Sequence of chain 49.E:
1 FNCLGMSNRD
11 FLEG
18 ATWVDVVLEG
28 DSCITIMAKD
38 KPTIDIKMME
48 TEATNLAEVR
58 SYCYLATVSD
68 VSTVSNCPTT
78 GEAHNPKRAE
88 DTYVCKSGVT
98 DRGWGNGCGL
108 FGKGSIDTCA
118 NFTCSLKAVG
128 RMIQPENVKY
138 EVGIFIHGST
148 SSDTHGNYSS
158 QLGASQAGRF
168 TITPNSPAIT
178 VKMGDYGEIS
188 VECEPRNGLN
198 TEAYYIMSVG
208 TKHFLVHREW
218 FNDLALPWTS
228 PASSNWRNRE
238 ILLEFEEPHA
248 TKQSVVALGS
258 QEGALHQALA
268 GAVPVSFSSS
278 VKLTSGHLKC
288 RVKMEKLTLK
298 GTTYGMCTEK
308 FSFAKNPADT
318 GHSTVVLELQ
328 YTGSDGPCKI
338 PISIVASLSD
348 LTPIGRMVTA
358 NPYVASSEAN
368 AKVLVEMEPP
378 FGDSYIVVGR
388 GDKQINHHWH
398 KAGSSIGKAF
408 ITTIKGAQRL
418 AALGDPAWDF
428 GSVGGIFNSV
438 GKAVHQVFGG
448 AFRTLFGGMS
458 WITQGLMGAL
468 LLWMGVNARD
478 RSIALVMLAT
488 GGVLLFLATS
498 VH

Sequence of chain 4.A:
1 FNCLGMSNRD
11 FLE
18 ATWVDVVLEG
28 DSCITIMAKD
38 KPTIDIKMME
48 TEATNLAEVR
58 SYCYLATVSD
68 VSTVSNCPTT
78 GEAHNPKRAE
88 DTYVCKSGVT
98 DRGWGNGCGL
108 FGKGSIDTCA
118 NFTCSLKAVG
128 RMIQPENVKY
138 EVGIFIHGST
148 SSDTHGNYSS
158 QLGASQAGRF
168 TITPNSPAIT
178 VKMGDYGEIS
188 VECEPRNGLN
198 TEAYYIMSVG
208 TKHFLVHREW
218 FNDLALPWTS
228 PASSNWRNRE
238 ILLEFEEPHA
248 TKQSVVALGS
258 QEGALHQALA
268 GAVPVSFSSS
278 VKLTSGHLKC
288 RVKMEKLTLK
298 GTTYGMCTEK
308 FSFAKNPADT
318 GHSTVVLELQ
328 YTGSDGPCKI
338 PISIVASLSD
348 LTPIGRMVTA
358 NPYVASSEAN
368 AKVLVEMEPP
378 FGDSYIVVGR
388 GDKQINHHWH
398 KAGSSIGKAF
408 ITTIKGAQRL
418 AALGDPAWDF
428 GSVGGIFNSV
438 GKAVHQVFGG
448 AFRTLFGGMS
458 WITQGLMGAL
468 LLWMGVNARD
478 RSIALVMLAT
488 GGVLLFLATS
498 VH

This small molecule binds to this protein.
Small molecule (SMILES): CC(=O)N[C@@H]1[C@@H](O)[C@H](O)[C@@H](CO)O[C@H]1O

Binding-site contacts:
Ligand atom O7 contacts residue ASP67 of chain 49.E at 3.5 Å (salt-bridge).
Ligand atom C8 contacts residue ASP67 of chain 49.E at 4.0 Å.
Ligand atom C7 contacts residue ASN118 of chain 49.E at 3.1 Å.
Ligand atom C1 contacts residue ASN118 of chain 49.E at 1.4 Å.
Ligand atom O6 contacts residue THR120 of chain 49.E at 2.5 Å (h-bond).
Ligand atom C3 contacts residue ASN118 of chain 49.E at 3.8 Å.
Ligand atom C5 contacts residue THR89 of chain 49.E at 4.2 Å.
Ligand atom O4 contacts residue THR300 of chain 4.A at 4.5 Å.
Ligand atom O5 contacts residue SER66 of chain 49.E at 4.4 Å.
Ligand atom C6 contacts residue THR120 of chain 49.E at 3.4 Å.
Ligand atom O7 contacts residue ASN118 of chain 49.E at 3.0 Å (h-bond).
Ligand atom C7 contacts residue ASP67 of chain 49.E at 3.9 Å.
Ligand atom C8 contacts residue ASN118 of chain 49.E at 4.4 Å.
Ligand atom C5 contacts residue PHE119 of chain 49.E at 4.4 Å (hydrophobic).
Ligand atom O5 contacts residue ASN118 of chain 49.E at 2.3 Å (h-bond).
Ligand atom C7 contacts residue TYR90 of chain 49.E at 4.1 Å (hydrophobic).
Ligand atom O5 contacts residue THR89 of chain 49.E at 4.3 Å.
Ligand atom N2 contacts residue TYR90 of chain 49.E at 4.4 Å.
Ligand atom N2 contacts residue ASN118 of chain 49.E at 2.9 Å (h-bond).
Ligand atom C5 contacts residue THR120 of chain 49.E at 4.0 Å.
Ligand atom C4 contacts residue ASN118 of chain 49.E at 4.2 Å.
Ligand atom O5 contacts residue THR120 of chain 49.E at 3.4 Å (h-bond).
Ligand atom C1 contacts residue THR89 of chain 49.E at 4.4 Å.
Ligand atom O6 contacts residue PHE119 of chain 49.E at 4.0 Å.
Ligand atom C8 contacts residue TYR90 of chain 49.E at 3.8 Å (hydrophobic).
Ligand atom C6 contacts residue THR89 of chain 49.E at 4.2 Å.
Ligand atom C5 contacts residue ASN118 of chain 49.E at 3.6 Å.
Ligand atom O7 contacts residue SER66 of chain 49.E at 3.5 Å.
Ligand atom C1 contacts residue SER66 of chain 49.E at 4.5 Å.
Ligand atom C2 contacts residue ASN118 of chain 49.E at 2.5 Å.
Ligand atom C6 contacts residue PHE119 of chain 49.E at 3.8 Å (hydrophobic).
Ligand atom O5 contacts residue PHE119 of chain 49.E at 3.8 Å.